Binding-site contacts:
Ligand atom O7 contacts residue SER155 of chain 1.I at 4.5 Å.
Ligand atom C2 contacts residue GLN135 of chain 1.I at 4.0 Å.
Ligand atom C1 contacts residue ASN157 of chain 1.I at 1.5 Å.
Ligand atom C7 contacts residue ASN157 of chain 1.I at 3.4 Å.
Ligand atom C7 contacts residue PHE156 of chain 1.I at 4.2 Å (hydrophobic).
Ligand atom N2 contacts residue ASN157 of chain 1.I at 3.1 Å (h-bond).
Ligand atom C2 contacts residue ASN157 of chain 1.I at 2.5 Å.
Ligand atom O7 contacts residue ASN157 of chain 1.I at 3.5 Å (h-bond).
Ligand atom O3 contacts residue GLN135 of chain 1.I at 3.1 Å (h-bond).
Ligand atom C8 contacts residue PHE156 of chain 1.I at 3.5 Å (hydrophobic).
Ligand atom O7 contacts residue PHE156 of chain 1.I at 4.0 Å.
Ligand atom C3 contacts residue GLN135 of chain 1.I at 4.2 Å.
Ligand atom C5 contacts residue ASN157 of chain 1.I at 3.8 Å.
Ligand atom O5 contacts residue ASN157 of chain 1.I at 2.4 Å (h-bond).
Ligand atom N2 contacts residue GLN135 of chain 1.I at 3.8 Å.
Ligand atom C4 contacts residue ASN157 of chain 1.I at 4.3 Å.
Ligand atom C7 contacts residue GLN135 of chain 1.I at 3.4 Å.
Ligand atom C8 contacts residue GLN135 of chain 1.I at 4.1 Å.
Ligand atom C3 contacts residue ASN157 of chain 1.I at 3.9 Å.
Ligand atom C8 contacts residue SER155 of chain 1.I at 3.7 Å.
Ligand atom C8 contacts residue LYS168 of chain 1.I at 4.3 Å.
Ligand atom O7 contacts residue GLN135 of chain 1.I at 3.1 Å (h-bond).
Ligand atom C8 contacts residue ASN157 of chain 1.I at 3.9 Å.

Sequence of chain 1.I:
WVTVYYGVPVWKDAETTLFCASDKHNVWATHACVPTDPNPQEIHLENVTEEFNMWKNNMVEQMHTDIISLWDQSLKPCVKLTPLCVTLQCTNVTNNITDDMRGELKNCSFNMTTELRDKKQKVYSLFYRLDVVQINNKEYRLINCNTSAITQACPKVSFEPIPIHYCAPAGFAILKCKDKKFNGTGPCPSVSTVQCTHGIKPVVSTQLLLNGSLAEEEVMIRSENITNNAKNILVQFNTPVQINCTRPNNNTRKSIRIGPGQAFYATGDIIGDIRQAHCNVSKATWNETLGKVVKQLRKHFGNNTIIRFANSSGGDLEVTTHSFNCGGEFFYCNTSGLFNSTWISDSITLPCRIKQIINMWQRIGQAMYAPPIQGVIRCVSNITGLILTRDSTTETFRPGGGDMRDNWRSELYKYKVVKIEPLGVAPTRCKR

The small molecule below binds the protein below.
Small molecule (SMILES): CC(=O)N[C@@H]1[C@@H](O)[C@H](O)[C@@H](CO)O[C@H]1O